A protein and the small-molecule ligand that binds it are described below.
Small molecule (SMILES): CC(=O)N[C@@H]1[C@@H](O)[C@H](O)[C@@H](CO)O[C@H]1O

Sequence of chain 1.M:
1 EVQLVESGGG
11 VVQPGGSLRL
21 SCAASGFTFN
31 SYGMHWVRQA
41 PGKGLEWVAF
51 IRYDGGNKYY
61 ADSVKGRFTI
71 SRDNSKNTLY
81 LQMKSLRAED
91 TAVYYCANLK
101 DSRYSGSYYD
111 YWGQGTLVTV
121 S

Sequence of chain 1.K:
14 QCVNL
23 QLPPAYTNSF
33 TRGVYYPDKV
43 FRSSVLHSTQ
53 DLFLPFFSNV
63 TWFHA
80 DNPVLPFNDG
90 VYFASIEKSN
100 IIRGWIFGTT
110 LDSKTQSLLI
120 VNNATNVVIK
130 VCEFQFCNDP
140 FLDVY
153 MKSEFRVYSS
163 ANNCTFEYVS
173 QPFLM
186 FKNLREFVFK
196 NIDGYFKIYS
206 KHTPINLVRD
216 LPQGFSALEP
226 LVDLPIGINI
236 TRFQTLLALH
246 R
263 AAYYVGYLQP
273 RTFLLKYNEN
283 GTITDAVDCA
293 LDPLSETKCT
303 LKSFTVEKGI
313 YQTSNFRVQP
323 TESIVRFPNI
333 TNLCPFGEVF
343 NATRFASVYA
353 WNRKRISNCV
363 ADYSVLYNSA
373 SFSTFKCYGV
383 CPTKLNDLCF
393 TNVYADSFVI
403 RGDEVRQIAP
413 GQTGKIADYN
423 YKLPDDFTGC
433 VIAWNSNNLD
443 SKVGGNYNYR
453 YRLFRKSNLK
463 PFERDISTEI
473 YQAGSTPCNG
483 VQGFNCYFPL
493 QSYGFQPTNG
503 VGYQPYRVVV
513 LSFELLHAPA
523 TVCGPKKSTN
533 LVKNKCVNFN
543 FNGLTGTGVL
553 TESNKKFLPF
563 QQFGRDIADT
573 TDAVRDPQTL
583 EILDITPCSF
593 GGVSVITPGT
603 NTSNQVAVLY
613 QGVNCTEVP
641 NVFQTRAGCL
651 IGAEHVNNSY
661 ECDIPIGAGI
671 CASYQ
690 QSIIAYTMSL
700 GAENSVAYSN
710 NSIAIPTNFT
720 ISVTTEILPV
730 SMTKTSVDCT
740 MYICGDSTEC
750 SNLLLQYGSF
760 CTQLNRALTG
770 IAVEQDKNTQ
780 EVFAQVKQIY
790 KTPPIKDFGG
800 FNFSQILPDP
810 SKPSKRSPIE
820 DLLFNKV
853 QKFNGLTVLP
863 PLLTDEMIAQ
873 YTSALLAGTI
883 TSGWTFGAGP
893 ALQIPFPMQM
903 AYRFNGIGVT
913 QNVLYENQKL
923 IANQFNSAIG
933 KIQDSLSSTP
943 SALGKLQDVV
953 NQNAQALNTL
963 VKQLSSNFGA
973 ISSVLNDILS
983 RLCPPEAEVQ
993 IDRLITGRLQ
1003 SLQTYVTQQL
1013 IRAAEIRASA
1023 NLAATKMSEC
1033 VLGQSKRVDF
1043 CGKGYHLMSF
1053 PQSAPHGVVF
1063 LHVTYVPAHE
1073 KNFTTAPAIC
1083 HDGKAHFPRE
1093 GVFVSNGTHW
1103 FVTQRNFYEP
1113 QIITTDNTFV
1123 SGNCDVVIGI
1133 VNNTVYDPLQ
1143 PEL

Binding-site contacts:
Ligand atom C2 contacts residue ASN61 of chain 1.K at 2.5 Å.
Ligand atom C2 contacts residue SER75 of chain 1.M at 4.4 Å.
Ligand atom C3 contacts residue ASN61 of chain 1.K at 3.8 Å.
Ligand atom O7 contacts residue ASN61 of chain 1.K at 3.2 Å (h-bond).
Ligand atom C8 contacts residue SER60 of chain 1.K at 4.3 Å.
Ligand atom N2 contacts residue ASN61 of chain 1.K at 2.9 Å (h-bond).
Ligand atom O7 contacts residue ASN74 of chain 1.M at 4.2 Å.
Ligand atom C4 contacts residue SER75 of chain 1.M at 4.5 Å.
Ligand atom C1 contacts residue ASN61 of chain 1.K at 1.5 Å.
Ligand atom O7 contacts residue SER75 of chain 1.M at 4.0 Å.
Ligand atom C7 contacts residue ASN61 of chain 1.K at 3.3 Å.
Ligand atom O5 contacts residue ASN61 of chain 1.K at 2.4 Å (h-bond).
Ligand atom C8 contacts residue ASN61 of chain 1.K at 4.4 Å.
Ligand atom C8 contacts residue PHE59 of chain 1.K at 4.2 Å (hydrophobic).
Ligand atom C4 contacts residue ASN61 of chain 1.K at 4.3 Å.
Ligand atom O3 contacts residue SER75 of chain 1.M at 3.7 Å.
Ligand atom C5 contacts residue ASN61 of chain 1.K at 3.7 Å.